Sequence of chain 41.D:
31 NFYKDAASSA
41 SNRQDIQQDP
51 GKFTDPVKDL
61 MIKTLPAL

Sequence of chain 41.B:
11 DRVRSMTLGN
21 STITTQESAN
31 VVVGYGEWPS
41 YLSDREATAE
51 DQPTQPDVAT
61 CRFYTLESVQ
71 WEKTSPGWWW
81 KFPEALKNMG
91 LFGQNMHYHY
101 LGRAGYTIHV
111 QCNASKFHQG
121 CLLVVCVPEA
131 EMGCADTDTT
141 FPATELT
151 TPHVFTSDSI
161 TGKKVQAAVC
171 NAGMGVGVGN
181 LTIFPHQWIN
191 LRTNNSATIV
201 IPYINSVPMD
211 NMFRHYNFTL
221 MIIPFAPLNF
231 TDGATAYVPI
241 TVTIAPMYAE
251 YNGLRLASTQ

Binding-site contacts:
Ligand atom O6 contacts residue LYS58 of chain 41.D at 4.2 Å.
Ligand atom N9 contacts residue TRP38 of chain 41.B at 4.4 Å.
Ligand atom N7 contacts residue TRP38 of chain 41.B at 3.7 Å.
Ligand atom N1 contacts residue TRP38 of chain 41.B at 4.1 Å.
Ligand atom N1 contacts residue LYS58 of chain 41.D at 4.0 Å.
Ligand atom C2 contacts residue TRP38 of chain 41.B at 4.2 Å (hydrophobic).
Ligand atom N3 contacts residue TRP38 of chain 41.B at 4.3 Å.
Ligand atom C6 contacts residue TRP38 of chain 41.B at 3.9 Å (hydrophobic).
Ligand atom C5 contacts residue TRP38 of chain 41.B at 3.9 Å (hydrophobic).
Ligand atom O6 contacts residue TRP38 of chain 41.B at 3.7 Å.
Ligand atom C4 contacts residue TRP38 of chain 41.B at 4.1 Å (hydrophobic).
Ligand atom C8 contacts residue TRP38 of chain 41.B at 4.1 Å (hydrophobic).

This small molecule binds to this protein.
Small molecule (SMILES): Nc1nc2[nH]cnc2c(=O)[nH]1